The small molecule below binds the protein below.
Small molecule (SMILES): CC(=O)N[C@@H]1[C@@H](O)[C@H](O)[C@@H](CO)O[C@H]1O

Sequence of chain 1.A:
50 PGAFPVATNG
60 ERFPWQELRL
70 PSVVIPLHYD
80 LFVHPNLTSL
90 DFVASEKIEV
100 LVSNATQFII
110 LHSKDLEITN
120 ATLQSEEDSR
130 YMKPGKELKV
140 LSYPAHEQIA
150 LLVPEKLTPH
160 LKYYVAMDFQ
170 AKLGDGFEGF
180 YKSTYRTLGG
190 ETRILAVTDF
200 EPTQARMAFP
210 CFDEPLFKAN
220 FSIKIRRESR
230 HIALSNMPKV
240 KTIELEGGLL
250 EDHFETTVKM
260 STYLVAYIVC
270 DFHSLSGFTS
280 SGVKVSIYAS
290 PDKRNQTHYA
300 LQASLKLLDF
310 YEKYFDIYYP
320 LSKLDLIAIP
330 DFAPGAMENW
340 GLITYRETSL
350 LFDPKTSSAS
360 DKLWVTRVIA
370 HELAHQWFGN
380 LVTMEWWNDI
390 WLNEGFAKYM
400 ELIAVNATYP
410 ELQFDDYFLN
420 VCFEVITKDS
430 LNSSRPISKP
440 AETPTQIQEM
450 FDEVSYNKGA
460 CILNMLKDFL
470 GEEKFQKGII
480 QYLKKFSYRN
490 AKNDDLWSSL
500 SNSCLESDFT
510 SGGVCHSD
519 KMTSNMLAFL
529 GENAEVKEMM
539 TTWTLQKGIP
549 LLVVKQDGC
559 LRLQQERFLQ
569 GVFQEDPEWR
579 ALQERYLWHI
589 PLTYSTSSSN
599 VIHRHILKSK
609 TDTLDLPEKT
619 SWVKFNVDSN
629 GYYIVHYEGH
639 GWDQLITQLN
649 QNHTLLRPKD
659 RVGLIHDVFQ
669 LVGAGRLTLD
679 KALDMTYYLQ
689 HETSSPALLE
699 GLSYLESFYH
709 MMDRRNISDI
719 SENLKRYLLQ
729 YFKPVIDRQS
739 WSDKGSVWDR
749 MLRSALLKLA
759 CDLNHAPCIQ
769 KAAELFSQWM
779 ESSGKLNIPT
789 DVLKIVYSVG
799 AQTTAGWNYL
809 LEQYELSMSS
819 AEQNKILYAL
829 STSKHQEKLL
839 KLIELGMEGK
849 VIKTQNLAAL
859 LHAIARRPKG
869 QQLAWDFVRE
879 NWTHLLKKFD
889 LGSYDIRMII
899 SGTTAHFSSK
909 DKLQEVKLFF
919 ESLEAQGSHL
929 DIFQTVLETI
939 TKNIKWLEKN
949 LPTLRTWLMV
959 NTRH

Binding-site contacts:
Ligand atom N2 contacts residue ASN103 of chain 1.A at 2.7 Å (h-bond).
Ligand atom C8 contacts residue ASN103 of chain 1.A at 4.2 Å.
Ligand atom C3 contacts residue ASN103 of chain 1.A at 3.8 Å.
Ligand atom C4 contacts residue ASN103 of chain 1.A at 4.3 Å.
Ligand atom C2 contacts residue ASN103 of chain 1.A at 2.4 Å.
Ligand atom O7 contacts residue ASN103 of chain 1.A at 3.3 Å (h-bond).
Ligand atom C5 contacts residue ASN103 of chain 1.A at 3.7 Å.
Ligand atom C7 contacts residue ASN103 of chain 1.A at 3.1 Å.
Ligand atom C1 contacts residue ASN103 of chain 1.A at 1.4 Å.
Ligand atom O5 contacts residue ASN103 of chain 1.A at 2.5 Å (h-bond).